The small molecule below binds the protein below.
Small molecule (SMILES): N=C(N)NCCCNC(=O)[C@H](Cc1ccccc1)NC(=O)c1ccc2[nH]c(=O)cc(O)c2c1

Binding-site contacts:
Ligand atom C16 contacts residue LYS185 of chain 1.A at 3.7 Å.
Ligand atom C7 contacts residue LEU28 of chain 1.A at 3.2 Å (hydrophobic).
Ligand atom C5 contacts residue SER188 of chain 1.A at 3.7 Å.
Ligand atom C10 contacts residue GLY186 of chain 1.A at 3.8 Å.
Ligand atom O32 contacts residue LYS185 of chain 1.A at 3.5 Å.
Ligand atom C15 contacts residue HIS27 of chain 1.A at 3.7 Å.
Ligand atom O32 contacts residue SER188 of chain 1.A at 3.2 Å (h-bond).
Ligand atom N25 contacts residue ILE141 of chain 1.A at 3.7 Å.
Ligand atom O32 contacts residue CYS184 of chain 1.A at 3.4 Å (h-bond).
Ligand atom O30 contacts residue GOL1 of chain 1.F at 3.0 Å (h-bond).
Ligand atom C12 contacts residue HIS27 of chain 1.A at 3.6 Å.
Ligand atom O30 contacts residue ILE141 of chain 1.A at 3.7 Å.
Ligand atom C4 contacts residue LEU28 of chain 1.A at 3.3 Å (hydrophobic).
Ligand atom N27 contacts residue ASP182 of chain 1.A at 2.8 Å (salt-bridge).
Ligand atom C17 contacts residue GLY186 of chain 1.A at 3.5 Å.
Ligand atom N28 contacts residue GLY186 of chain 1.A at 3.2 Å (h-bond).
Ligand atom C20 contacts residue GOL1 of chain 1.C at 3.4 Å.
Ligand atom C19 contacts residue SER188 of chain 1.A at 3.4 Å.
Ligand atom O30 contacts residue HIS27 of chain 1.A at 3.7 Å.
Ligand atom C20 contacts residue SER207 of chain 1.A at 3.5 Å.
Ligand atom O31 contacts residue LYS185 of chain 1.A at 3.4 Å.
Ligand atom N25 contacts residue HIS27 of chain 1.A at 2.8 Å (h-bond).
Ligand atom C15 contacts residue ILE141 of chain 1.A at 3.5 Å (hydrophobic).
Ligand atom C22 contacts residue CYS184 of chain 1.A at 3.6 Å (hydrophobic).
Ligand atom O32 contacts residue GLY186 of chain 1.A at 2.8 Å (h-bond).
Ligand atom C17 contacts residue SER188 of chain 1.A at 3.6 Å.
Ligand atom C7 contacts residue HIS27 of chain 1.A at 3.6 Å.
Ligand atom O33 contacts residue TYR134 of chain 1.A at 2.7 Å (h-bond).
Ligand atom C21 contacts residue TRP208 of chain 1.A at 3.7 Å (hydrophobic).
Ligand atom N26 contacts residue GLY219 of chain 1.A at 3.8 Å.
Ligand atom N26 contacts residue ASP182 of chain 1.A at 3.4 Å (salt-bridge).
Ligand atom C18 contacts residue ALA183 of chain 1.A at 3.6 Å (hydrophobic).
Ligand atom N27 contacts residue ALA183 of chain 1.A at 3.4 Å (h-bond).
Ligand atom N27 contacts residue GLY211 of chain 1.A at 3.0 Å (h-bond).
Ligand atom C17 contacts residue LYS185 of chain 1.A at 3.6 Å.
Ligand atom C19 contacts residue HIS44 of chain 1.A at 3.6 Å.
Ligand atom C16 contacts residue GLY186 of chain 1.A at 3.7 Å.
Ligand atom C14 contacts residue GOL1 of chain 1.B at 3.7 Å.
Ligand atom O32 contacts residue ASP187 of chain 1.A at 3.5 Å (salt-bridge).
Ligand atom N26 contacts residue TRP208 of chain 1.A at 3.5 Å (h-bond).

Sequence of chain 1.A:
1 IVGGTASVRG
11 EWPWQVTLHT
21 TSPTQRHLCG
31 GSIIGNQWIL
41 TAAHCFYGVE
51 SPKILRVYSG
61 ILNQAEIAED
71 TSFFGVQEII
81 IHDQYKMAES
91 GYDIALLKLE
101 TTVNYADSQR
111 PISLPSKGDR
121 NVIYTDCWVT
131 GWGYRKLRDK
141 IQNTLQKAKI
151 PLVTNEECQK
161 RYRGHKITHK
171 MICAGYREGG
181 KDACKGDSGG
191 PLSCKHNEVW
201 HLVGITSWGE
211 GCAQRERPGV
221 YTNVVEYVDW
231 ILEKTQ